Sequence of chain 1.J:
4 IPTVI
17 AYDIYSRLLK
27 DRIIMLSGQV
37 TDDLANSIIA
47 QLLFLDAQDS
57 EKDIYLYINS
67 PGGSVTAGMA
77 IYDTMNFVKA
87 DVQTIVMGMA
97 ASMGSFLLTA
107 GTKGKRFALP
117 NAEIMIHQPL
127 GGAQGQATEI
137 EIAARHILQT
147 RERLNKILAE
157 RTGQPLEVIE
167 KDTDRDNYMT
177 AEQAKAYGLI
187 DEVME

Binding-site contacts:
Ligand atom C6 contacts residue ILE29 of chain 1.J at 3.7 Å (hydrophobic).
Ligand atom C1 contacts residue LEU24 of chain 1.J at 3.7 Å (hydrophobic).
Ligand atom C23 contacts residue TYR61 of chain 1.J at 3.8 Å (hydrophobic).
Ligand atom C27 contacts residue TYR61 of chain 1.J at 3.5 Å (hydrophobic).
Ligand atom O5 contacts residue TYR63 of chain 1.J at 2.6 Å (h-bond).
Ligand atom O7 contacts residue PHE83 of chain 1.K at 3.8 Å.
Ligand atom C13 contacts residue MET93 of chain 1.J at 3.4 Å (hydrophobic).
Ligand atom C2 contacts residue ASP27 of chain 1.J at 3.0 Å.
Ligand atom C25 contacts residue TYR63 of chain 1.J at 3.6 Å (hydrophobic).
Ligand atom C23 contacts residue ASP27 of chain 1.J at 3.3 Å.
Ligand atom C32 contacts residue MET190 of chain 1.J at 3.6 Å (hydrophobic).
Ligand atom C4 contacts residue ILE29 of chain 1.J at 3.6 Å (hydrophobic).
Ligand atom F2 contacts residue MET93 of chain 1.J at 2.7 Å.
Ligand atom C3 contacts residue ALA53 of chain 1.K at 3.3 Å (hydrophobic).
Ligand atom C11 contacts residue PHE83 of chain 1.K at 3.4 Å (hydrophobic).
Ligand atom C14 contacts residue TYR63 of chain 1.J at 3.8 Å (hydrophobic).
Ligand atom C12 contacts residue PHE83 of chain 1.K at 3.8 Å (hydrophobic).
Ligand atom O1 contacts residue LEU49 of chain 1.K at 3.7 Å.
Ligand atom C15 contacts residue TYR63 of chain 1.J at 3.3 Å (hydrophobic).
Ligand atom N2 contacts residue PHE83 of chain 1.K at 3.5 Å.
Ligand atom C33 contacts residue MET190 of chain 1.J at 3.4 Å (hydrophobic).
Ligand atom C1 contacts residue PHE50 of chain 1.K at 3.6 Å (hydrophobic).
Ligand atom F1 contacts residue LEU115 of chain 1.J at 3.8 Å.
Ligand atom F1 contacts residue PHE83 of chain 1.K at 3.0 Å.
Ligand atom N1 contacts residue TYR63 of chain 1.J at 3.1 Å (h-bond).
Ligand atom C9 contacts residue PHE83 of chain 1.K at 3.6 Å (hydrophobic).
Ligand atom C27 contacts residue GLN89 of chain 1.J at 3.0 Å.
Ligand atom O5 contacts residue TYR61 of chain 1.J at 3.3 Å.
Ligand atom F1 contacts residue THR80 of chain 1.K at 3.5 Å.
Ligand atom C26 contacts residue TYR61 of chain 1.J at 3.8 Å (hydrophobic).
Ligand atom C9 contacts residue TYR63 of chain 1.J at 3.8 Å (hydrophobic).
Ligand atom C16 contacts residue PHE83 of chain 1.K at 3.5 Å (hydrophobic).
Ligand atom C7 contacts residue LEU49 of chain 1.K at 3.7 Å (hydrophobic).
Ligand atom C24 contacts residue TYR63 of chain 1.J at 3.7 Å (hydrophobic).
Ligand atom C25 contacts residue TYR61 of chain 1.J at 3.5 Å (hydrophobic).
Ligand atom C14 contacts residue MET93 of chain 1.J at 3.4 Å (hydrophobic).
Ligand atom O6 contacts residue GLN89 of chain 1.J at 3.8 Å.
Ligand atom C21 contacts residue TYR61 of chain 1.J at 3.8 Å (hydrophobic).
Ligand atom C8 contacts residue PHE83 of chain 1.K at 3.4 Å (hydrophobic).
Ligand atom F2 contacts residue TYR63 of chain 1.J at 3.0 Å.

A small-molecule ligand and the protein it binds are described below.
Small molecule (SMILES): CCCC/C=C/C(=O)N[C@@H](Cc1cc(F)cc(F)c1)C(=O)N[C@H]1COC(=O)[C@@H]2C[C@@H](C)CN2C(=O)C(C)NC(=O)[C@@H]2CCCCN2C(=O)[C@@H]2CCCN2C1=O

Sequence of chain 1.K:
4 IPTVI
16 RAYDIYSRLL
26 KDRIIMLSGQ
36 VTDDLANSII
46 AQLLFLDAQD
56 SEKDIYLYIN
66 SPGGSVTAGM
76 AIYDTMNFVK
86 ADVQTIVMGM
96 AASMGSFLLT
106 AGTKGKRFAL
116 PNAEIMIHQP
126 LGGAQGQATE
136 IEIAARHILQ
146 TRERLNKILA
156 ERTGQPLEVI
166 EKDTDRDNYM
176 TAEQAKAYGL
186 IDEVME